The small molecule below binds the protein below.
Small molecule (SMILES): CC[C@H](N)C(=O)N[C@@H](CO)C(=O)N[C@@H](CC(C)C)C(=O)N[C@@H](CC1=CN=C2C=CC=CC12)C(=O)N[C@@H](CC(N)=O)C(=O)NCC(=O)N1CCC[C@H]1C(=O)N[C@@H](Cc1cnc[nH]1)C(=O)N[C@@H](CC(C)C)C(=O)O

Binding-site contacts:
Ligand atom ND2 contacts residue GLN97 of chain 1.G at 2.9 Å (h-bond).
Ligand atom CA contacts residue TYR156 of chain 1.G at 3.4 Å (hydrophobic).
Ligand atom N contacts residue GLN70 of chain 1.G at 2.8 Å (h-bond).
Ligand atom O contacts residue TRP73 of chain 1.G at 2.9 Å (h-bond).
Ligand atom O contacts residue GLN70 of chain 1.G at 3.3 Å.
Ligand atom CG contacts residue LYS66 of chain 1.G at 3.2 Å.
Ligand atom CD2 contacts residue TRP73 of chain 1.G at 3.4 Å (hydrophobic).
Ligand atom CB contacts residue TYR156 of chain 1.G at 3.3 Å (hydrophobic).
Ligand atom O contacts residue TRP73 of chain 1.G at 3.1 Å (h-bond).
Ligand atom CB contacts residue TRP73 of chain 1.G at 3.3 Å (hydrophobic).
Ligand atom N contacts residue GLU63 of chain 1.G at 3.0 Å (salt-bridge).
Ligand atom O contacts residue TYR159 of chain 1.G at 2.6 Å (h-bond).
Ligand atom CA contacts residue TYR171 of chain 1.G at 3.4 Å (hydrophobic).
Ligand atom O contacts residue ASN80 of chain 1.G at 2.7 Å (h-bond).
Ligand atom O contacts residue HIS155 of chain 1.G at 2.6 Å (h-bond).
Ligand atom O contacts residue TYR159 of chain 1.G at 3.4 Å.
Ligand atom O contacts residue LYS66 of chain 1.G at 2.7 Å (salt-bridge).
Ligand atom N contacts residue LYS66 of chain 1.G at 3.4 Å (salt-bridge).
Ligand atom C contacts residue TYR84 of chain 1.G at 3.3 Å (hydrophobic).
Ligand atom N contacts residue SER77 of chain 1.G at 3.2 Å (h-bond).
Ligand atom O contacts residue TYR84 of chain 1.G at 3.0 Å (h-bond).
Ligand atom OXT contacts residue TYR84 of chain 1.G at 2.7 Å (h-bond).
Ligand atom OD1 contacts residue GLN70 of chain 1.G at 3.5 Å (h-bond).
Ligand atom CB contacts residue SO41 of chain 1.R at 3.2 Å.
Ligand atom N contacts residue SO41 of chain 1.R at 2.9 Å (h-bond).
Ligand atom CD2 contacts residue TRP147 of chain 1.G at 3.4 Å (hydrophobic).
Ligand atom OD1 contacts residue GLN97 of chain 1.G at 3.0 Å (h-bond).
Ligand atom N contacts residue TYR7 of chain 1.G at 2.8 Å (h-bond).
Ligand atom O contacts residue LYS146 of chain 1.G at 3.0 Å (salt-bridge).
Ligand atom O contacts residue TRP147 of chain 1.G at 3.4 Å.
Ligand atom OXT contacts residue THR143 of chain 1.G at 2.5 Å (h-bond).
Ligand atom O contacts residue LYS146 of chain 1.G at 2.9 Å.
Ligand atom CA contacts residue SO41 of chain 1.R at 3.2 Å.
Ligand atom CB contacts residue TRP167 of chain 1.G at 3.4 Å (hydrophobic).
Ligand atom N contacts residue TYR156 of chain 1.G at 2.9 Å (h-bond).
Ligand atom O contacts residue TRP147 of chain 1.G at 2.8 Å (h-bond).
Ligand atom OG contacts residue GLU63 of chain 1.G at 2.7 Å (salt-bridge).
Ligand atom ND1 contacts residue VAL76 of chain 1.G at 3.4 Å.
Ligand atom N contacts residue TYR171 of chain 1.G at 2.5 Å (h-bond).
Ligand atom NE1 contacts residue LYS66 of chain 1.G at 3.5 Å.

Sequence of chain 1.G:
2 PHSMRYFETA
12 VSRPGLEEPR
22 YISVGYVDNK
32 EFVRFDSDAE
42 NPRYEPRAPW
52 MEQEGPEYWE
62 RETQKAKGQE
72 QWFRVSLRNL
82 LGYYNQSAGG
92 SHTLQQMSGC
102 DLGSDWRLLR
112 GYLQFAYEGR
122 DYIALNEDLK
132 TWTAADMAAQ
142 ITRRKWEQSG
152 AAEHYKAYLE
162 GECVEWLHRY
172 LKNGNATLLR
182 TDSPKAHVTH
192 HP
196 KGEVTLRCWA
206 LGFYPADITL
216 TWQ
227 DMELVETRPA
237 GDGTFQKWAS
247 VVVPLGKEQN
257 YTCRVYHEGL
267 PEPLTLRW